This protein binds this small molecule.
Small molecule (SMILES): CC(=O)N[C@H]1CO[C@H](CO)[C@@H](O[C@]2(NC(C)=O)CO[C@H](CO)[C@@H](O)[C@@H]2O)[C@@H]1O

Binding-site contacts:
Ligand atom O6 contacts residue LYS433 of chain 1.C at 4.2 Å.
Ligand atom C6 contacts residue SER434 of chain 1.C at 4.1 Å.
Ligand atom C6 contacts residue LYS433 of chain 1.C at 4.2 Å.
Ligand atom O6 contacts residue ASN432 of chain 1.C at 4.4 Å.
Ligand atom C4 contacts residue ASN432 of chain 1.C at 4.1 Å.
Ligand atom C1 contacts residue ASN432 of chain 1.C at 1.4 Å.
Ligand atom C3 contacts residue ASN432 of chain 1.C at 3.8 Å.
Ligand atom O5 contacts residue LYS433 of chain 1.C at 4.1 Å.
Ligand atom N2 contacts residue ASN432 of chain 1.C at 3.1 Å (h-bond).
Ligand atom C2 contacts residue ASN432 of chain 1.C at 2.5 Å.
Ligand atom O6 contacts residue SER434 of chain 1.C at 3.2 Å (h-bond).
Ligand atom O7 contacts residue ASN432 of chain 1.C at 2.9 Å (h-bond).
Ligand atom O5 contacts residue ASN432 of chain 1.C at 2.2 Å (h-bond).
Ligand atom C7 contacts residue ASN432 of chain 1.C at 3.2 Å.
Ligand atom C5 contacts residue ASN432 of chain 1.C at 3.6 Å.

Sequence of chain 1.C:
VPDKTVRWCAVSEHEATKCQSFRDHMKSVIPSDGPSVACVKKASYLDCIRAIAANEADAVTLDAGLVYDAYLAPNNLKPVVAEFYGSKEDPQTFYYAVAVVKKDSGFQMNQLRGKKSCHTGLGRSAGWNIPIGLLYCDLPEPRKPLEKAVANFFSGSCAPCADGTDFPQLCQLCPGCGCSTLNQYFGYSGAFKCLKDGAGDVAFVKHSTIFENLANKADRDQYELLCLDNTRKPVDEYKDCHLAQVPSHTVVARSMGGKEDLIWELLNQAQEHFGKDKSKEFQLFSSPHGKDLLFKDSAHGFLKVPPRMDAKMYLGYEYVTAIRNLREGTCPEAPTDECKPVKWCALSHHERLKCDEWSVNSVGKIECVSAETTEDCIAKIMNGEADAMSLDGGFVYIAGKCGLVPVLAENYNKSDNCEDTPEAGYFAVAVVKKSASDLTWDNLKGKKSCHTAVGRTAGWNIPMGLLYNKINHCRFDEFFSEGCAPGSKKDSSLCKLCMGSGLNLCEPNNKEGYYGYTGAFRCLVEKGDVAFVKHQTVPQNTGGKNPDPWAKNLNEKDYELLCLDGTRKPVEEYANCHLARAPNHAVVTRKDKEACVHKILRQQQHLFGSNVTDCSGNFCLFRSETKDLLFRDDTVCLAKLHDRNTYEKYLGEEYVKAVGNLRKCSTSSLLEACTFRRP